Binding-site contacts:
Ligand atom O3 contacts residue ARG228 of chain 1.B at 3.2 Å (salt-bridge).
Ligand atom C3 contacts residue SQ01 of chain 1.L at 2.8 Å.
Ligand atom C6 contacts residue ALA207 of chain 1.B at 3.5 Å (hydrophobic).
Ligand atom C5 contacts residue TYR12 of chain 1.B at 3.6 Å (hydrophobic).
Ligand atom O6 contacts residue ALA207 of chain 1.B at 3.5 Å.
Ligand atom O4 contacts residue GLY227 of chain 1.B at 3.9 Å.
Ligand atom C2 contacts residue LEU99 of chain 1.B at 4.1 Å (hydrophobic).
Ligand atom O5 contacts residue TYR100 of chain 1.B at 4.1 Å.
Ligand atom O4 contacts residue ASP208 of chain 1.B at 2.8 Å (salt-bridge).
Ligand atom O4 contacts residue ASN14 of chain 1.B at 3.1 Å (h-bond).
Ligand atom O3 contacts residue SQ01 of chain 1.L at 4.1 Å.
Ligand atom O6 contacts residue GLY98 of chain 1.B at 2.9 Å (h-bond).
Ligand atom C6 contacts residue TYR100 of chain 1.B at 3.5 Å (hydrophobic).
Ligand atom C5 contacts residue LEU99 of chain 1.B at 4.0 Å (hydrophobic).
Ligand atom C1 contacts residue SQ01 of chain 1.L at 1.4 Å.
Ligand atom C6 contacts residue TYR12 of chain 1.B at 3.8 Å (hydrophobic).
Ligand atom C5 contacts residue ASP208 of chain 1.B at 3.8 Å.
Ligand atom C6 contacts residue ASP208 of chain 1.B at 3.1 Å.
Ligand atom O6 contacts residue LEU99 of chain 1.B at 2.9 Å (h-bond).
Ligand atom C4 contacts residue ARG228 of chain 1.B at 3.9 Å.
Ligand atom C5 contacts residue SQ01 of chain 1.L at 2.9 Å.
Ligand atom O4 contacts residue ARG228 of chain 1.B at 3.2 Å (salt-bridge).
Ligand atom O2 contacts residue SQ01 of chain 1.L at 3.6 Å.
Ligand atom O6 contacts residue TYR100 of chain 1.B at 3.1 Å (h-bond).
Ligand atom C4 contacts residue ASN14 of chain 1.B at 4.2 Å.
Ligand atom C1 contacts residue LEU99 of chain 1.B at 3.5 Å (hydrophobic).
Ligand atom C4 contacts residue SQ01 of chain 1.L at 3.3 Å.
Ligand atom C3 contacts residue ARG228 of chain 1.B at 4.1 Å.
Ligand atom C6 contacts residue LEU99 of chain 1.B at 3.8 Å (hydrophobic).
Ligand atom O2 contacts residue GLY98 of chain 1.B at 3.5 Å.
Ligand atom O3 contacts residue GLY227 of chain 1.B at 3.6 Å.
Ligand atom C4 contacts residue GLY227 of chain 1.B at 3.9 Å.
Ligand atom O6 contacts residue ASP208 of chain 1.B at 2.7 Å (salt-bridge).
Ligand atom O4 contacts residue TYR12 of chain 1.B at 3.7 Å.
Ligand atom C4 contacts residue ASP208 of chain 1.B at 3.3 Å.
Ligand atom O5 contacts residue SQ01 of chain 1.L at 2.3 Å (h-bond).
Ligand atom O6 contacts residue THR97 of chain 1.B at 4.1 Å.
Ligand atom C2 contacts residue SQ01 of chain 1.L at 2.4 Å.
Ligand atom O5 contacts residue LEU99 of chain 1.B at 3.0 Å.
Ligand atom O2 contacts residue LEU99 of chain 1.B at 3.2 Å (h-bond).

Sequence of chain 1.B:
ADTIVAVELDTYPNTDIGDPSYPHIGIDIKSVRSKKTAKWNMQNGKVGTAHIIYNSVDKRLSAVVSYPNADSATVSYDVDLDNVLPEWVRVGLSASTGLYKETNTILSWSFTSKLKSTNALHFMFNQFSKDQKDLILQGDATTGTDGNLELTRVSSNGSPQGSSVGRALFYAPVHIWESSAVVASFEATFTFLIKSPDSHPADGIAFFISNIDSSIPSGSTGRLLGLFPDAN

This small molecule binds to this protein.
Small molecule (SMILES): OC[C@H]1O[C@H](O)[C@@H](O)[C@@H](O)[C@@H]1O